This small molecule binds to this protein.
Small molecule (SMILES): CC(=O)N[C@H]1[C@H](O[C@H]2[C@H](O)[C@@H](NC(C)=O)CO[C@@H]2CO)O[C@H](CO)[C@@H](O)[C@@H]1O

Binding-site contacts:
Ligand atom O5 contacts residue ASN331 of chain 1.C at 2.3 Å (h-bond).
Ligand atom C3 contacts residue GLN580 of chain 1.C at 3.9 Å.
Ligand atom N2 contacts residue ASN331 of chain 1.C at 2.9 Å (h-bond).
Ligand atom C1 contacts residue GLN580 of chain 1.C at 3.7 Å.
Ligand atom N2 contacts residue GLN580 of chain 1.C at 3.0 Å (h-bond).
Ligand atom C8 contacts residue GLN580 of chain 1.C at 3.8 Å.
Ligand atom C2 contacts residue ASN331 of chain 1.C at 2.4 Å.
Ligand atom C4 contacts residue ASN331 of chain 1.C at 4.2 Å.
Ligand atom C8 contacts residue LEU582 of chain 1.C at 4.4 Å (hydrophobic).
Ligand atom C5 contacts residue ASN331 of chain 1.C at 3.6 Å.
Ligand atom C1 contacts residue ASN331 of chain 1.C at 1.4 Å.
Ligand atom O7 contacts residue ASN331 of chain 1.C at 2.5 Å (h-bond).
Ligand atom C3 contacts residue ASN331 of chain 1.C at 3.8 Å.
Ligand atom C2 contacts residue GLN580 of chain 1.C at 3.7 Å.
Ligand atom C7 contacts residue GLN580 of chain 1.C at 3.7 Å.
Ligand atom C8 contacts residue ASN331 of chain 1.C at 4.2 Å.
Ligand atom C7 contacts residue ASN331 of chain 1.C at 2.9 Å.

Sequence of chain 1.C:
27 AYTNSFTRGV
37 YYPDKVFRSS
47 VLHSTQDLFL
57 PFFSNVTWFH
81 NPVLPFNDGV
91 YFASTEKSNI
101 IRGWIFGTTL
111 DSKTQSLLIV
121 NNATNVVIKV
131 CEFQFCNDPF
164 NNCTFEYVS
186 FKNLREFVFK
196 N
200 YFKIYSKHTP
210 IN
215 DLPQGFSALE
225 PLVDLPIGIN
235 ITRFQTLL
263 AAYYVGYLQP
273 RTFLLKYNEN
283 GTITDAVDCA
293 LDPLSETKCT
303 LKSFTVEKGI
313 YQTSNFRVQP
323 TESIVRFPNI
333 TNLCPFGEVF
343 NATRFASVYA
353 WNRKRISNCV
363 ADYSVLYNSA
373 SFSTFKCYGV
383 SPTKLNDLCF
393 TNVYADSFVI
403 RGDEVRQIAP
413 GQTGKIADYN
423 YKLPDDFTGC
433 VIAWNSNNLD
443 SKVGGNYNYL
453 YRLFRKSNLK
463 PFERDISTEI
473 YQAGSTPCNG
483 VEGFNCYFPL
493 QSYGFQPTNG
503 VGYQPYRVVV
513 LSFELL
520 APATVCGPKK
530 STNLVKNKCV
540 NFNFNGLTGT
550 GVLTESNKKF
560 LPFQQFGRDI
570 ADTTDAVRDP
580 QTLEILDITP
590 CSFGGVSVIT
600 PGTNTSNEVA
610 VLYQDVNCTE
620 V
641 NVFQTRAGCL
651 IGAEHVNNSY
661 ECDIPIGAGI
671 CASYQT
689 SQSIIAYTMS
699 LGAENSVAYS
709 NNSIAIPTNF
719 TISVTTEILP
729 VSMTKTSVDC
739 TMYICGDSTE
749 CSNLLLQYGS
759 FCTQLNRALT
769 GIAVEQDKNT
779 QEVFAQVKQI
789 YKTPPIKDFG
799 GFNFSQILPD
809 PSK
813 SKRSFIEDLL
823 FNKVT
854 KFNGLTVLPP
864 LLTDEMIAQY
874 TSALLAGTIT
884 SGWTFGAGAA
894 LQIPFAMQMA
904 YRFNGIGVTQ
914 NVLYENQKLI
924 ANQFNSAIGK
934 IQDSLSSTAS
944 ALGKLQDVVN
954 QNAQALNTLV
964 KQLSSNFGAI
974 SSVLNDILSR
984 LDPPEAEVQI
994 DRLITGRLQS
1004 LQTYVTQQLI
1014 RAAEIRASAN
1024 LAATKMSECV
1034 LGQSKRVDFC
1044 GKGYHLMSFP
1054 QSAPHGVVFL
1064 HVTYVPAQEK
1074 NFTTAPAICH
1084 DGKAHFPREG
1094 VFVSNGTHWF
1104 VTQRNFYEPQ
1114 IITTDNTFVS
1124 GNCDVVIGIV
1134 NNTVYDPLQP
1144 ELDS